The protein below binds the small molecule below.
Small molecule (SMILES): CC(=O)N[C@H]1[C@H](O[C@H]2[C@H](O)[C@@H](NC(C)=O)CO[C@@H]2CO)O[C@H](CO)[C@@H](O[C@@H]2O[C@H](CO)[C@@H](O)[C@H](O)[C@@H]2O)[C@@H]1O

Sequence of chain 1.J:
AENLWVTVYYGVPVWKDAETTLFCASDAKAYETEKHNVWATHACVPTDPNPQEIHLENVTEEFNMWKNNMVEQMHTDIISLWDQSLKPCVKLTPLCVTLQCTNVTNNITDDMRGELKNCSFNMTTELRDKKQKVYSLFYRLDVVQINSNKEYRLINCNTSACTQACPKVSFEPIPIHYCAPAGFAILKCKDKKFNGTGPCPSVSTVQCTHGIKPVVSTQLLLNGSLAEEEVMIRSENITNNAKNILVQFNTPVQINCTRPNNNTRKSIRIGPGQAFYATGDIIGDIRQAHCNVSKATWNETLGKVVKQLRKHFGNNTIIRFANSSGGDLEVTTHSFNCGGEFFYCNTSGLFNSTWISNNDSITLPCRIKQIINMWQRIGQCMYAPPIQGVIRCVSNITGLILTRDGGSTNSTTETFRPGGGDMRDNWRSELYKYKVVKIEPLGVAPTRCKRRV

Binding-site contacts:
Ligand atom O5 contacts residue SER357 of chain 1.J at 3.9 Å.
Ligand atom C3 contacts residue NAG2 of chain 1.YA at 3.7 Å.
Ligand atom O5 contacts residue NAG1 of chain 1.YA at 4.3 Å.
Ligand atom O5 contacts residue ASN332 of chain 1.J at 2.4 Å (h-bond).
Ligand atom C3 contacts residue ASN332 of chain 1.J at 3.8 Å.
Ligand atom O3 contacts residue NAG1 of chain 1.YA at 4.4 Å.
Ligand atom C5 contacts residue NAG1 of chain 1.YA at 4.0 Å.
Ligand atom C4 contacts residue ASN332 of chain 1.J at 4.2 Å.
Ligand atom C6 contacts residue NAG2 of chain 1.YA at 3.7 Å.
Ligand atom C5 contacts residue NAG2 of chain 1.YA at 3.5 Å.
Ligand atom C8 contacts residue SER333 of chain 1.J at 4.0 Å.
Ligand atom C1 contacts residue SER357 of chain 1.J at 4.0 Å.
Ligand atom C1 contacts residue NAG2 of chain 1.YA at 3.7 Å.
Ligand atom C7 contacts residue NAG1 of chain 1.YA at 4.2 Å.
Ligand atom O3 contacts residue NAG2 of chain 1.YA at 4.5 Å.
Ligand atom C4 contacts residue NAG2 of chain 1.YA at 3.4 Å.
Ligand atom C8 contacts residue ASN332 of chain 1.J at 3.8 Å.
Ligand atom O7 contacts residue NAG1 of chain 1.YA at 3.1 Å (h-bond).
Ligand atom C2 contacts residue NAG2 of chain 1.YA at 3.9 Å.
Ligand atom O2 contacts residue NAG2 of chain 1.YA at 4.3 Å.
Ligand atom C5 contacts residue ASN332 of chain 1.J at 3.7 Å.
Ligand atom O7 contacts residue ASN355 of chain 1.J at 3.7 Å.
Ligand atom O6 contacts residue NAG2 of chain 1.YA at 4.3 Å.
Ligand atom C6 contacts residue NAG1 of chain 1.YA at 4.0 Å.
Ligand atom C8 contacts residue THR341 of chain 1.J at 3.8 Å.
Ligand atom O7 contacts residue ASN332 of chain 1.J at 3.8 Å.
Ligand atom C1 contacts residue ASN332 of chain 1.J at 1.4 Å.
Ligand atom O4 contacts residue NAG2 of chain 1.YA at 2.6 Å (h-bond).
Ligand atom C2 contacts residue ASN332 of chain 1.J at 2.4 Å.
Ligand atom C7 contacts residue ASN332 of chain 1.J at 3.5 Å.
Ligand atom N2 contacts residue ASN332 of chain 1.J at 2.8 Å (h-bond).